Binding-site contacts:
Ligand atom O4 contacts residue MET248 of chain 1.A at 3.3 Å.
Ligand atom O6P contacts residue TYR244 of chain 1.A at 3.3 Å (h-bond).
Ligand atom C6 contacts residue TYR244 of chain 1.A at 3.6 Å (hydrophobic).
Ligand atom C6 contacts residue TYR264 of chain 1.A at 4.0 Å (hydrophobic).
Ligand atom O5P contacts residue ARG243 of chain 1.B at 2.6 Å (salt-bridge).
Ligand atom C5 contacts residue TYR264 of chain 1.A at 3.9 Å (hydrophobic).
Ligand atom O1 contacts residue ARG276 of chain 1.A at 3.4 Å (salt-bridge).
Ligand atom C2 contacts residue LYS274 of chain 1.A at 3.9 Å.
Ligand atom O1P contacts residue LYS274 of chain 1.A at 3.6 Å.
Ligand atom C4 contacts residue MET248 of chain 1.A at 3.6 Å (hydrophobic).
Ligand atom O6P contacts residue TYR264 of chain 1.A at 3.8 Å.
Ligand atom O6 contacts residue LYS274 of chain 1.A at 2.7 Å (salt-bridge).
Ligand atom O4 contacts residue LEU275 of chain 1.A at 3.8 Å.
Ligand atom O3 contacts residue ASP121 of chain 1.A at 3.9 Å.
Ligand atom C6 contacts residue LYS274 of chain 1.A at 3.7 Å.
Ligand atom O4P contacts residue TYR215 of chain 1.A at 3.5 Å (h-bond).
Ligand atom O3 contacts residue MET248 of chain 1.A at 3.9 Å.
Ligand atom O4P contacts residue LYS274 of chain 1.A at 2.6 Å (salt-bridge).
Ligand atom O1P contacts residue ARG276 of chain 1.A at 2.7 Å (salt-bridge).
Ligand atom O3P contacts residue LYS274 of chain 1.A at 2.6 Å (salt-bridge).
Ligand atom O6P contacts residue ASN212 of chain 1.A at 2.8 Å (h-bond).
Ligand atom P2 contacts residue LYS274 of chain 1.A at 3.1 Å.
Ligand atom C5 contacts residue LYS274 of chain 1.A at 3.7 Å.
Ligand atom O1 contacts residue LEU275 of chain 1.A at 3.7 Å.
Ligand atom P2 contacts residue TYR215 of chain 1.A at 3.7 Å.
Ligand atom C3 contacts residue ASP121 of chain 1.A at 3.4 Å.
Ligand atom O3 contacts residue SER247 of chain 1.A at 3.3 Å.
Ligand atom O1 contacts residue GLU280 of chain 1.A at 3.9 Å.
Ligand atom P1 contacts residue LYS274 of chain 1.A at 3.7 Å.
Ligand atom C2 contacts residue ASP121 of chain 1.A at 3.9 Å.
Ligand atom O3 contacts residue GLY246 of chain 1.A at 2.9 Å (h-bond).
Ligand atom O5 contacts residue LYS274 of chain 1.A at 2.8 Å (salt-bridge).
Ligand atom P2 contacts residue TYR244 of chain 1.A at 4.0 Å.
Ligand atom C1 contacts residue GLU280 of chain 1.A at 3.6 Å.
Ligand atom C1 contacts residue ARG276 of chain 1.A at 3.0 Å.
Ligand atom O6 contacts residue TYR264 of chain 1.A at 3.3 Å.
Ligand atom C1 contacts residue ASP121 of chain 1.A at 3.5 Å.
Ligand atom O6 contacts residue TYR244 of chain 1.A at 3.8 Å.
Ligand atom C3 contacts residue MET248 of chain 1.A at 3.7 Å (hydrophobic).
Ligand atom O6P contacts residue TYR215 of chain 1.A at 2.8 Å (h-bond).

Sequence of chain 1.A:
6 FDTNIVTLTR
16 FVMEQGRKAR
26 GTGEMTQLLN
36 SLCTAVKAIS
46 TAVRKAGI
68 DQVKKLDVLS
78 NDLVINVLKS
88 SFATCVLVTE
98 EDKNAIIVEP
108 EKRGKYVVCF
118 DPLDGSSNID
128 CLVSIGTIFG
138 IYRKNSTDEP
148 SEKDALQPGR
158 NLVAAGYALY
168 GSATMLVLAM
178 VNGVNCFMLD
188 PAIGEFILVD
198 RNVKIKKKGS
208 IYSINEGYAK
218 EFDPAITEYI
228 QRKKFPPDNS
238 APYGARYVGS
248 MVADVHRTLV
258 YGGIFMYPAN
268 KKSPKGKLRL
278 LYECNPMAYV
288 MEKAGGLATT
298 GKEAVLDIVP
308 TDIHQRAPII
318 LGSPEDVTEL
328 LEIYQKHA

Sequence of chain 1.B:
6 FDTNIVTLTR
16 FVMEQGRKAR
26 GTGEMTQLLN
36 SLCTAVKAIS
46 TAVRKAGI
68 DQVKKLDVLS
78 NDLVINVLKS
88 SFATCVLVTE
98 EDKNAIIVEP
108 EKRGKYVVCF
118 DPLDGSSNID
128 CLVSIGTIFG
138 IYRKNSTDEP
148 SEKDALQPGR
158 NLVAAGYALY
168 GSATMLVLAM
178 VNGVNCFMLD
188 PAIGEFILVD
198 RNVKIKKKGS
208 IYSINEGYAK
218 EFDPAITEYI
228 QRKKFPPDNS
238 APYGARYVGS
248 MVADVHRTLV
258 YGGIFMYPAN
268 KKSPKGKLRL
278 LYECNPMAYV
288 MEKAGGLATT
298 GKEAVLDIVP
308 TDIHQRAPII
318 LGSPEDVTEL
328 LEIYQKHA

The protein below binds the small molecule below.
Small molecule (SMILES): O=P(O)(O)OC[C@H]1O[C@@](CO)(OP(=O)(O)O)[C@@H](O)[C@@H]1O